Binding-site contacts:
Ligand atom C6 contacts residue HIS1120 of chain 1.D at 3.1 Å.
Ligand atom C5 contacts residue HIS1120 of chain 1.D at 3.5 Å.
Ligand atom O6 contacts residue PHE1122 of chain 1.D at 3.5 Å.
Ligand atom N2 contacts residue ASN1117 of chain 1.D at 2.9 Å (h-bond).
Ligand atom O7 contacts residue ASN1117 of chain 1.D at 3.8 Å.
Ligand atom C2 contacts residue ASN1117 of chain 1.D at 2.4 Å.
Ligand atom C3 contacts residue ASN1117 of chain 1.D at 3.8 Å.
Ligand atom O7 contacts residue THR1119 of chain 1.D at 3.0 Å.
Ligand atom C4 contacts residue ASN1117 of chain 1.D at 4.2 Å.
Ligand atom C1 contacts residue HIS1120 of chain 1.D at 4.5 Å.
Ligand atom C1 contacts residue ASN1117 of chain 1.D at 1.4 Å.
Ligand atom C7 contacts residue ASN1117 of chain 1.D at 3.5 Å.
Ligand atom C8 contacts residue THR1119 of chain 1.D at 3.8 Å.
Ligand atom C6 contacts residue PHE1122 of chain 1.D at 3.5 Å (hydrophobic).
Ligand atom C5 contacts residue ASN1117 of chain 1.D at 3.7 Å.
Ligand atom O6 contacts residue HIS1120 of chain 1.D at 2.5 Å (h-bond).
Ligand atom C1 contacts residue THR1119 of chain 1.D at 4.0 Å.
Ligand atom C7 contacts residue THR1119 of chain 1.D at 3.7 Å.
Ligand atom C8 contacts residue ASN1117 of chain 1.D at 4.1 Å.
Ligand atom O5 contacts residue HIS1120 of chain 1.D at 3.5 Å (h-bond).
Ligand atom O7 contacts residue HIS1120 of chain 1.D at 4.5 Å.
Ligand atom C5 contacts residue PHE1122 of chain 1.D at 4.2 Å (hydrophobic).
Ligand atom O5 contacts residue ASN1117 of chain 1.D at 2.4 Å (h-bond).
Ligand atom O5 contacts residue PHE1122 of chain 1.D at 3.7 Å.

The small molecule below binds the protein below.
Small molecule (SMILES): CC(=O)N[C@H]1[C@H](O[C@H]2[C@H](O)[C@@H](NC(C)=O)CO[C@@H]2CO)O[C@H](CO)[C@@H](O)[C@@H]1O

Sequence of chain 1.D:
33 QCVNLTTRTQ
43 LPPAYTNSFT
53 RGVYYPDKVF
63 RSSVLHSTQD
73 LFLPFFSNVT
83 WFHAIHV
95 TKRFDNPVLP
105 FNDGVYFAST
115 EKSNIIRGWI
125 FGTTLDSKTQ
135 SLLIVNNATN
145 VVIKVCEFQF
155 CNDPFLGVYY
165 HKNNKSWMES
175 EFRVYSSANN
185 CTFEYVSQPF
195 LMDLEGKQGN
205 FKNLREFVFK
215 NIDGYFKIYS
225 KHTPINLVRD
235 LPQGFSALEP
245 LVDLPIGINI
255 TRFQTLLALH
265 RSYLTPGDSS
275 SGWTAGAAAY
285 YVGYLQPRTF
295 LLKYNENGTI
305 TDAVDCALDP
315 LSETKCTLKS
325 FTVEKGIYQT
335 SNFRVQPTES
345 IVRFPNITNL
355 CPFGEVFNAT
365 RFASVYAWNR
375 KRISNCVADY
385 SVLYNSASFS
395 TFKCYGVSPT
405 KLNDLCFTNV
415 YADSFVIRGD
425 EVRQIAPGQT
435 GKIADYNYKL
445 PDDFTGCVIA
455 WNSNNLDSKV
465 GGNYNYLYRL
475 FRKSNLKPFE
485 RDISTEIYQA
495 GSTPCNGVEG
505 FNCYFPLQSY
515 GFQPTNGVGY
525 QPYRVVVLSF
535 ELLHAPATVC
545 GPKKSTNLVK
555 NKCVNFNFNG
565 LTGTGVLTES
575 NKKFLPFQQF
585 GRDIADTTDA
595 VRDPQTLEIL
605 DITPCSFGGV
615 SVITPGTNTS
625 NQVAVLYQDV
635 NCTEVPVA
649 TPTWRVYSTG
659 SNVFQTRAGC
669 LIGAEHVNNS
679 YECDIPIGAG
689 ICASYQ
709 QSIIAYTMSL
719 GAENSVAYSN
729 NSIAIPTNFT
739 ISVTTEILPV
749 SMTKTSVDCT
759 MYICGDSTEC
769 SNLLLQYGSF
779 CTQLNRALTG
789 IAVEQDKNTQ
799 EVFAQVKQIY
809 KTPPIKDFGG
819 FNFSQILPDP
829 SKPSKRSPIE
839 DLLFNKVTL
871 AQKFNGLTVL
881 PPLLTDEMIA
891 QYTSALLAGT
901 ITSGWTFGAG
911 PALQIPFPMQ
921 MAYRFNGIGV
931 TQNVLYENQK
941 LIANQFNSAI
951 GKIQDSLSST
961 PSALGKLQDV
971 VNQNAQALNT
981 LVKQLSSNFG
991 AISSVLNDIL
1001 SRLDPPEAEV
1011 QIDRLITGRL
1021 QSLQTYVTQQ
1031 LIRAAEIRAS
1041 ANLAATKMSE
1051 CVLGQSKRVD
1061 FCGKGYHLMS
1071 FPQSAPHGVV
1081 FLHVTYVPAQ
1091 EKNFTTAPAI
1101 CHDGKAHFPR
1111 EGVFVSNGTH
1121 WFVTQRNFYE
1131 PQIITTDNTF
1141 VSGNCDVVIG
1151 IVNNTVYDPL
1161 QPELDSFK